A protein and the small-molecule ligand that binds it are described below.
Small molecule (SMILES): CC(=O)N[C@H]1[C@H](O[C@H]2[C@H](O)[C@@H](NC(C)=O)CO[C@@H]2CO)O[C@H](CO)[C@@H](O)[C@@H]1O

Sequence of chain 1.I:
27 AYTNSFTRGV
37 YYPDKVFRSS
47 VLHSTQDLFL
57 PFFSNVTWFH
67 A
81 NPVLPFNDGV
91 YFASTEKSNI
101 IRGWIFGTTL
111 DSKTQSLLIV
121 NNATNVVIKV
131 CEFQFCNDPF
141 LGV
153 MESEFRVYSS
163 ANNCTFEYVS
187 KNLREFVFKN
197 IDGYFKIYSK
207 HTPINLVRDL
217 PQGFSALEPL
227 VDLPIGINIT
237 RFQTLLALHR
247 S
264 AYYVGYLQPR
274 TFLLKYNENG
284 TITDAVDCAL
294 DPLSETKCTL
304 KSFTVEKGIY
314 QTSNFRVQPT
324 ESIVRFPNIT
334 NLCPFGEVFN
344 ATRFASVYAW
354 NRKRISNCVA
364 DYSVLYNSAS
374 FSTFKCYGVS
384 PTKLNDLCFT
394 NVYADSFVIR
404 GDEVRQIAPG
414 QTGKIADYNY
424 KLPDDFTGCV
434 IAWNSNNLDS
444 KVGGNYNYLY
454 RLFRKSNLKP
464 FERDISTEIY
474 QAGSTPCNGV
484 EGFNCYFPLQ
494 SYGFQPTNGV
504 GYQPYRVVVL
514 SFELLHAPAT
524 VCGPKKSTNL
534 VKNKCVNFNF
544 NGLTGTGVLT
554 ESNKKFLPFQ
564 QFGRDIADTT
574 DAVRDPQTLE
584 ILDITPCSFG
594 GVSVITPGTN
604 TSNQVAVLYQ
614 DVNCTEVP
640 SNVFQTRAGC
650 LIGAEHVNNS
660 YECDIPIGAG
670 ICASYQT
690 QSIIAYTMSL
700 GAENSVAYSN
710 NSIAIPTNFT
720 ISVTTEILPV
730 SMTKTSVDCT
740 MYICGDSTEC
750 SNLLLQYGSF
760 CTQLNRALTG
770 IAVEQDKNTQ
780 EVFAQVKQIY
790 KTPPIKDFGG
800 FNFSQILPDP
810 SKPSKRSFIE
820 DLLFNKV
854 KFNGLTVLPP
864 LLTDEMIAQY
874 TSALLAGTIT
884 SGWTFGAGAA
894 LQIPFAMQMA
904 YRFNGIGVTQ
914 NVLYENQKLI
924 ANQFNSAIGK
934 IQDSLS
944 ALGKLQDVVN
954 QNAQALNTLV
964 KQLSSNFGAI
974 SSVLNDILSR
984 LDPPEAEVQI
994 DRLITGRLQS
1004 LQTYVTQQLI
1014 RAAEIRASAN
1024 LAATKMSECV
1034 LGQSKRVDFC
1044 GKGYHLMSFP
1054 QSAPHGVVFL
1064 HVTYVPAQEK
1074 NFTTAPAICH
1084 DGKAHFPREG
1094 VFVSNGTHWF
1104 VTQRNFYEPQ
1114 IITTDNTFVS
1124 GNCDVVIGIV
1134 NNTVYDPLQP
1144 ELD

Binding-site contacts:
Ligand atom C1 contacts residue ASN1134 of chain 1.I at 1.4 Å.
Ligand atom C7 contacts residue ASN1134 of chain 1.I at 3.6 Å.
Ligand atom C5 contacts residue ASN1134 of chain 1.I at 3.6 Å.
Ligand atom C3 contacts residue ASN1134 of chain 1.I at 3.8 Å.
Ligand atom N2 contacts residue ASN1134 of chain 1.I at 2.9 Å (h-bond).
Ligand atom C2 contacts residue ASN1134 of chain 1.I at 2.4 Å.
Ligand atom O5 contacts residue ASN1134 of chain 1.I at 2.4 Å (h-bond).
Ligand atom O7 contacts residue ASN1134 of chain 1.I at 3.9 Å.
Ligand atom C4 contacts residue ASN1134 of chain 1.I at 4.2 Å.